This small molecule binds to this protein.
Small molecule (SMILES): CC1(C)CCC(N)(C(N)=O)CC1

Sequence of chain 1.B:
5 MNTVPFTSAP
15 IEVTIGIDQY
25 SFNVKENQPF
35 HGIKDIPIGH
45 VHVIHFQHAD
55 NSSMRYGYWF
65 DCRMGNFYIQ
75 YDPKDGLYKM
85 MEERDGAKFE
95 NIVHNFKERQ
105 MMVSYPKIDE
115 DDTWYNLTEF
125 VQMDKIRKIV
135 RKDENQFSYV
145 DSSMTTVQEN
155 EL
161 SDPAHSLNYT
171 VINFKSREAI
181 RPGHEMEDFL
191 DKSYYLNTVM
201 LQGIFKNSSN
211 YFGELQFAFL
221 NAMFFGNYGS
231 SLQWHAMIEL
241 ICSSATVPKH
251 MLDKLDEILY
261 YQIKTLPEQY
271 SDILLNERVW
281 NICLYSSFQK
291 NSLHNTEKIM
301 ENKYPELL

Binding-site contacts:
Ligand atom C3 contacts residue HIS294 of chain 1.B at 4.3 Å.
Ligand atom O contacts residue ASN295 of chain 1.B at 4.5 Å.
Ligand atom N1 contacts residue ASP256 of chain 1.B at 2.8 Å (salt-bridge).
Ligand atom C2 contacts residue GLU257 of chain 1.B at 4.3 Å.
Ligand atom O contacts residue HIS294 of chain 1.B at 3.0 Å (h-bond).
Ligand atom C3 contacts residue ASP256 of chain 1.B at 3.8 Å.
Ligand atom C5 contacts residue ASP253 of chain 1.B at 4.0 Å.
Ligand atom O contacts residue SER292 of chain 1.B at 3.5 Å (h-bond).
Ligand atom C7 contacts residue SER292 of chain 1.B at 4.4 Å.
Ligand atom C6 contacts residue ASP253 of chain 1.B at 4.2 Å.
Ligand atom C7 contacts residue HIS294 of chain 1.B at 3.8 Å.
Ligand atom C4 contacts residue ASP256 of chain 1.B at 3.7 Å.
Ligand atom N1 contacts residue ASP253 of chain 1.B at 4.4 Å.
Ligand atom O contacts residue LEU293 of chain 1.B at 3.9 Å.
Ligand atom C7 contacts residue ASP256 of chain 1.B at 3.8 Å.
Ligand atom C2 contacts residue ASN295 of chain 1.B at 3.5 Å.
Ligand atom C3 contacts residue ASN295 of chain 1.B at 4.0 Å.
Ligand atom O contacts residue ASP256 of chain 1.B at 3.0 Å (salt-bridge).
Ligand atom N contacts residue HIS294 of chain 1.B at 3.7 Å.